Sequence of chain 44.C:
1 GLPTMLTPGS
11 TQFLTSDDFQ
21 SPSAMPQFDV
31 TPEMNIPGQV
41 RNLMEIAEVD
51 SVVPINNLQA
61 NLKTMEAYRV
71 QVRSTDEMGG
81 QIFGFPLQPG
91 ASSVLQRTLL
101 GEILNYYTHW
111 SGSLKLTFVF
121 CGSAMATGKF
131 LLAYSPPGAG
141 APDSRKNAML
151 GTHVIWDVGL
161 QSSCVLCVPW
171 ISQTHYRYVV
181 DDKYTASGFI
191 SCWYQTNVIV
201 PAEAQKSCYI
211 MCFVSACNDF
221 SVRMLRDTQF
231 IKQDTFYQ

Sequence of chain 33.A:
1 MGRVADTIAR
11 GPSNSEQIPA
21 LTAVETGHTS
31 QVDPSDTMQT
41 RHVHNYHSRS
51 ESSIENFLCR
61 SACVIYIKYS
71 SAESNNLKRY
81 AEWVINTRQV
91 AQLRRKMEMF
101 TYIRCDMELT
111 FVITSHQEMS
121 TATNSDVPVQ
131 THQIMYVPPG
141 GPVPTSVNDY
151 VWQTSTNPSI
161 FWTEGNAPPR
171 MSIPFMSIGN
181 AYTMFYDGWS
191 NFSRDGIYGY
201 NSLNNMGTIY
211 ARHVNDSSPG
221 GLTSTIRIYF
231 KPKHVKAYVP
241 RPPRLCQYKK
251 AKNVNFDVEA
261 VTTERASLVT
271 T

Sequence of chain 44.A:
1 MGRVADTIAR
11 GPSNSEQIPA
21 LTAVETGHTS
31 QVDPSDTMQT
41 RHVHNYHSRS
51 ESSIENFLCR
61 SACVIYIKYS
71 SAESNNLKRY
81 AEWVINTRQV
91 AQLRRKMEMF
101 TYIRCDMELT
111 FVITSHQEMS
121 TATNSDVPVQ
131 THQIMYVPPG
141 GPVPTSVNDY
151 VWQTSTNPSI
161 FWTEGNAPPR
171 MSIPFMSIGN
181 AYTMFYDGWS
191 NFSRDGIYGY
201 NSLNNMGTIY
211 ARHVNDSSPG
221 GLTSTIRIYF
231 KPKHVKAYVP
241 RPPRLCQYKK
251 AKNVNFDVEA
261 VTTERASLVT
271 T

This protein binds this small molecule.
Small molecule (SMILES): CCCOc1ccc2cc(S(=O)(=O)Nc3ccc(C(=O)O)cc3)ccc2c1

Binding-site contacts:
Ligand atom C4 contacts residue ASN148 of chain 33.A at 3.3 Å.
Ligand atom C2 contacts residue TYR66 of chain 44.A at 3.8 Å (hydrophobic).
Ligand atom C6 contacts residue GLN153 of chain 33.A at 3.2 Å.
Ligand atom O1 contacts residue GLN233 of chain 44.C at 3.5 Å (h-bond).
Ligand atom C16 contacts residue THR235 of chain 44.C at 3.8 Å.
Ligand atom O4 contacts residue ARG227 of chain 44.A at 3.3 Å (salt-bridge).
Ligand atom N1 contacts residue GLN233 of chain 44.C at 3.3 Å (h-bond).
Ligand atom O1 contacts residue TYR150 of chain 33.A at 3.0 Å (h-bond).
Ligand atom C10 contacts residue ASP234 of chain 44.C at 3.8 Å.
Ligand atom C14 contacts residue TYR66 of chain 44.A at 3.4 Å (hydrophobic).
Ligand atom O2 contacts residue PHE236 of chain 44.C at 3.4 Å (h-bond).
Ligand atom O4 contacts residue ARG212 of chain 33.A at 2.8 Å (salt-bridge).
Ligand atom C3 contacts residue ASN148 of chain 33.A at 3.5 Å.
Ligand atom N1 contacts residue GLN153 of chain 33.A at 2.7 Å (h-bond).
Ligand atom C9 contacts residue ASP234 of chain 44.C at 3.6 Å.
Ligand atom C9 contacts residue ASN148 of chain 33.A at 3.7 Å.
Ligand atom S1 contacts residue GLN233 of chain 44.C at 3.7 Å.
Ligand atom C1 contacts residue GLN153 of chain 33.A at 3.4 Å.
Ligand atom N1 contacts residue PHE236 of chain 44.C at 3.6 Å.
Ligand atom O5 contacts residue ARG227 of chain 44.A at 3.5 Å (salt-bridge).
Ligand atom C20 contacts residue ARG227 of chain 44.A at 3.6 Å.
Ligand atom O5 contacts residue TRP152 of chain 33.A at 3.5 Å (h-bond).
Ligand atom C13 contacts residue TYR66 of chain 44.A at 3.4 Å (hydrophobic).
Ligand atom C8 contacts residue ASN148 of chain 33.A at 3.3 Å.
Ligand atom O2 contacts residue THR235 of chain 44.C at 3.0 Å.
Ligand atom C15 contacts residue TYR66 of chain 44.A at 3.4 Å (hydrophobic).
Ligand atom C16 contacts residue PHE236 of chain 44.C at 3.7 Å (hydrophobic).
Ligand atom O1 contacts residue ASP149 of chain 33.A at 3.6 Å.
Ligand atom O5 contacts residue TYR229 of chain 44.A at 3.8 Å.
Ligand atom C20 contacts residue ARG212 of chain 33.A at 3.4 Å.
Ligand atom C6 contacts residue PHE236 of chain 44.C at 3.5 Å (hydrophobic).
Ligand atom C5 contacts residue GLN153 of chain 33.A at 3.2 Å.
Ligand atom C3 contacts residue ASP149 of chain 33.A at 3.5 Å.
Ligand atom O2 contacts residue ASP234 of chain 44.C at 3.7 Å.
Ligand atom O5 contacts residue ARG212 of chain 33.A at 3.3 Å (salt-bridge).
Ligand atom O2 contacts residue GLN233 of chain 44.C at 3.0 Å.
Ligand atom C10 contacts residue ASN148 of chain 33.A at 3.7 Å.
Ligand atom C4 contacts residue ASP149 of chain 33.A at 3.5 Å.
Ligand atom C8 contacts residue ASP234 of chain 44.C at 3.3 Å.
Ligand atom C7 contacts residue THR235 of chain 44.C at 3.8 Å.